Sequence of chain 6.C:
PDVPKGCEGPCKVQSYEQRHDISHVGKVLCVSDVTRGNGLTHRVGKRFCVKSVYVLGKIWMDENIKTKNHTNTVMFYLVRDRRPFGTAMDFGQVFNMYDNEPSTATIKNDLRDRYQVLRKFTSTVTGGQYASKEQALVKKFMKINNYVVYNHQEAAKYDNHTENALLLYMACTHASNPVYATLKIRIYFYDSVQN

Binding-site contacts:
Ligand atom OP1 contacts residue ARG82 of chain 6.A at 3.2 Å (salt-bridge).
Ligand atom OP2 contacts residue ASN195 of chain 6.C at 3.1 Å (h-bond).
Ligand atom O3' contacts residue ASP113 of chain 6.A at 3.3 Å (salt-bridge).
Ligand atom OP1 contacts residue LYS120 of chain 6.A at 3.2 Å (salt-bridge).
Ligand atom C5' contacts residue ARG47 of chain 6.C at 3.5 Å.
Ligand atom N3 contacts residue PHE141 of chain 7.A at 3.6 Å.
Ligand atom O2 contacts residue TYR188 of chain 7.A at 3.1 Å.
Ligand atom P contacts residue ARG47 of chain 6.C at 3.6 Å.
Ligand atom OP2 contacts residue LYS46 of chain 6.C at 3.6 Å.
Ligand atom OP2 contacts residue ARG186 of chain 7.A at 3.5 Å (salt-bridge).
Ligand atom OP2 contacts residue LYS120 of chain 6.A at 2.7 Å (salt-bridge).
Ligand atom C2' contacts residue ASN195 of chain 6.C at 3.6 Å.
Ligand atom OP1 contacts residue ARG47 of chain 6.C at 3.3 Å (salt-bridge).
Ligand atom P contacts residue ASP113 of chain 6.A at 3.5 Å.
Ligand atom C4' contacts residue ARG80 of chain 6.A at 3.6 Å.
Ligand atom O3' contacts residue ASN195 of chain 6.C at 3.1 Å (h-bond).
Ligand atom OP1 contacts residue ARG119 of chain 6.A at 3.4 Å.
Ligand atom OP1 contacts residue ARG112 of chain 6.A at 3.5 Å.
Ligand atom OP1 contacts residue ASP113 of chain 6.A at 2.7 Å (salt-bridge).
Ligand atom C5 contacts residue PHE141 of chain 7.A at 3.4 Å (hydrophobic).
Ligand atom C2' contacts residue CYS11 of chain 7.A at 3.6 Å (hydrophobic).
Ligand atom N7 contacts residue PHE141 of chain 7.A at 3.5 Å.
Ligand atom C5 contacts residue ASP2 of chain 7.A at 3.6 Å.
Ligand atom OP1 contacts residue VAL117 of chain 6.A at 3.5 Å.
Ligand atom O3' contacts residue ARG47 of chain 6.C at 3.2 Å (salt-bridge).
Ligand atom O4' contacts residue ARG80 of chain 6.A at 3.4 Å (salt-bridge).
Ligand atom O3' contacts residue LEU118 of chain 6.A at 3.5 Å (h-bond).
Ligand atom C2 contacts residue PHE141 of chain 7.A at 3.6 Å (hydrophobic).
Ligand atom C2' contacts residue TYR188 of chain 7.A at 3.0 Å (hydrophobic).
Ligand atom C3' contacts residue TYR188 of chain 7.A at 3.1 Å (hydrophobic).
Ligand atom N4 contacts residue LYS51 of chain 7.A at 3.4 Å.
Ligand atom OP2 contacts residue ARG112 of chain 6.A at 3.1 Å (salt-bridge).
Ligand atom P contacts residue TYR188 of chain 7.A at 3.5 Å.
Ligand atom OP2 contacts residue TYR54 of chain 7.A at 2.8 Å (h-bond).
Ligand atom C5' contacts residue ARG112 of chain 6.A at 3.3 Å.
Ligand atom O3' contacts residue ARG82 of chain 6.A at 3.0 Å (salt-bridge).
Ligand atom C4 contacts residue PHE141 of chain 7.A at 3.4 Å (hydrophobic).
Ligand atom O4' contacts residue GLN116 of chain 6.A at 3.4 Å.
Ligand atom OP2 contacts residue TYR188 of chain 7.A at 3.1 Å (h-bond).
Ligand atom O3' contacts residue TYR188 of chain 7.A at 2.8 Å (h-bond).

Sequence of chain 6.A:
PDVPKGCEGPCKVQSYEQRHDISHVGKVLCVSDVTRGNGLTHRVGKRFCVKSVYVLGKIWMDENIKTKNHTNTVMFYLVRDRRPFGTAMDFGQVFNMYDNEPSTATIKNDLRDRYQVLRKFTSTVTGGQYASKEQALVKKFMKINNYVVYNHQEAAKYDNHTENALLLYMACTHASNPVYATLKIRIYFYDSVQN

The protein below binds the small molecule below.
Small molecule (SMILES): Nc1ccn([C@H]2C[C@H](O[P](=O)(O)OC[C@H]3O[C@@H](n4cnc5c(N)ncnc54)C[C@@H]3O[P](=O)(O)OC[C@H]3O[C@@H](n4cnc5c(N)ncnc54)C[C@@H]3O[P](=O)(O)OC[C@H]3O[C@@H](n4ccc(N)nc4=O)C[C@@H]3O[P](=O)(O)OC[C@H]3O[C@@H](n4ccc(N)nc4=O)C[C@@H]3O[P](=O)(O)OC[C@H]3O[C@@H](n4cnc5c(N)ncnc54)C[C@@H]3O[P](=O)(O)OC[C@H]3O[C@@H](n4ccc(N)nc4=O)C[C@@H]3O)[C@@H](COP(=O)=O)O2)c(=O)n1

Sequence of chain 7.A:
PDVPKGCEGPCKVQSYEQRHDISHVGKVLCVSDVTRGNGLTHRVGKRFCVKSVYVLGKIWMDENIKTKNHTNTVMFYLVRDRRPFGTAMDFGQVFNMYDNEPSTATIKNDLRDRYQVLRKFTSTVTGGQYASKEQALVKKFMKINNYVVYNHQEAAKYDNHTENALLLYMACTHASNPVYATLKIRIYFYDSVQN